This protein binds this small molecule.
Small molecule (SMILES): CC(=O)N=c1[nH]c2ccc(C#N)cc2s1

Binding-site contacts:
Ligand atom CAF contacts residue LEU119 of chain 1.A at 4.1 Å (hydrophobic).
Ligand atom CAM contacts residue ILE43 of chain 1.A at 4.1 Å (hydrophobic).
Ligand atom CAN contacts residue LEU172 of chain 1.A at 4.0 Å (hydrophobic).
Ligand atom NAH contacts residue MET118 of chain 1.A at 4.4 Å.
Ligand atom NAI contacts residue LEU172 of chain 1.A at 4.3 Å.
Ligand atom NAH contacts residue LEU119 of chain 1.A at 3.3 Å (h-bond).
Ligand atom CAK contacts residue ILE43 of chain 1.A at 4.2 Å (hydrophobic).
Ligand atom CAM contacts residue LEU119 of chain 1.A at 3.7 Å (hydrophobic).
Ligand atom NAB contacts residue LYS66 of chain 1.A at 3.9 Å.
Ligand atom CAO contacts residue VAL51 of chain 1.A at 4.3 Å (hydrophobic).
Ligand atom NAB contacts residue PHE116 of chain 1.A at 4.1 Å.
Ligand atom CAK contacts residue MET118 of chain 1.A at 4.1 Å (hydrophobic).
Ligand atom CAO contacts residue LEU172 of chain 1.A at 4.2 Å (hydrophobic).
Ligand atom OAC contacts residue MET118 of chain 1.A at 4.0 Å.
Ligand atom CAM contacts residue LEU172 of chain 1.A at 3.8 Å (hydrophobic).
Ligand atom NAI contacts residue SER120 of chain 1.A at 3.9 Å.
Ligand atom CAF contacts residue GLU117 of chain 1.A at 3.5 Å.
Ligand atom NAH contacts residue ALA64 of chain 1.A at 4.3 Å.
Ligand atom OAC contacts residue LEU119 of chain 1.A at 3.9 Å.
Ligand atom CAA contacts residue ILE43 of chain 1.A at 3.7 Å (hydrophobic).
Ligand atom CAD contacts residue PHE116 of chain 1.A at 4.3 Å (hydrophobic).
Ligand atom NAH contacts residue LEU172 of chain 1.A at 3.8 Å.
Ligand atom CAN contacts residue LEU119 of chain 1.A at 4.1 Å (hydrophobic).
Ligand atom CAF contacts residue ALA64 of chain 1.A at 3.7 Å (hydrophobic).
Ligand atom OAC contacts residue SER120 of chain 1.A at 4.2 Å.
Ligand atom NAI contacts residue MET118 of chain 1.A at 3.8 Å.
Ligand atom SAJ contacts residue LEU172 of chain 1.A at 4.1 Å.
Ligand atom CAE contacts residue VAL100 of chain 1.A at 4.3 Å (hydrophobic).
Ligand atom CAK contacts residue SER120 of chain 1.A at 4.1 Å.
Ligand atom CAK contacts residue LEU119 of chain 1.A at 3.9 Å (hydrophobic).
Ligand atom SAJ contacts residue ILE43 of chain 1.A at 3.9 Å.
Ligand atom CAE contacts residue ALA64 of chain 1.A at 4.0 Å (hydrophobic).
Ligand atom CAG contacts residue VAL51 of chain 1.A at 3.9 Å (hydrophobic).
Ligand atom CAE contacts residue VAL184 of chain 1.A at 4.2 Å (hydrophobic).
Ligand atom CAE contacts residue PHE116 of chain 1.A at 4.0 Å (hydrophobic).
Ligand atom NAI contacts residue ILE43 of chain 1.A at 4.2 Å.
Ligand atom CAO contacts residue ALA64 of chain 1.A at 4.2 Å (hydrophobic).
Ligand atom CAN contacts residue ALA64 of chain 1.A at 3.9 Å (hydrophobic).
Ligand atom NAI contacts residue LEU119 of chain 1.A at 3.0 Å (h-bond).
Ligand atom CAE contacts residue GLU117 of chain 1.A at 4.2 Å.

Sequence of chain 1.A:
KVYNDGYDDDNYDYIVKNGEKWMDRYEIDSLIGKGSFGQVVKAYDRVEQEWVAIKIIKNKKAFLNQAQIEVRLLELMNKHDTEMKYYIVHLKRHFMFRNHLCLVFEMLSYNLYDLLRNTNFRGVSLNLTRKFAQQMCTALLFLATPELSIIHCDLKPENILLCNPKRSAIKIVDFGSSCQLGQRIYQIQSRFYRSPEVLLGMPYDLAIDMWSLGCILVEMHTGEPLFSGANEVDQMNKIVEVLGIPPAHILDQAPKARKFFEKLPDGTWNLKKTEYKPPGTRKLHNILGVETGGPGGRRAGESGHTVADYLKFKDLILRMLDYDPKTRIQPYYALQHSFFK